Sequence of chain 3.C:
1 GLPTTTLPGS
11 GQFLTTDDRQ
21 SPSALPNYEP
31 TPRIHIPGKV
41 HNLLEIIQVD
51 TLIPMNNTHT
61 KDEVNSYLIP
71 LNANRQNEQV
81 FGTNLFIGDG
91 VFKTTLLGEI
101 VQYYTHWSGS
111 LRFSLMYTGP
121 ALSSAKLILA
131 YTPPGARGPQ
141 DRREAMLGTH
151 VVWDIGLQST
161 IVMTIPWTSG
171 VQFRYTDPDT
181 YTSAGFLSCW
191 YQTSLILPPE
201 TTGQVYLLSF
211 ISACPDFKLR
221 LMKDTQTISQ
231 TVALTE

Sequence of chain 3.A:
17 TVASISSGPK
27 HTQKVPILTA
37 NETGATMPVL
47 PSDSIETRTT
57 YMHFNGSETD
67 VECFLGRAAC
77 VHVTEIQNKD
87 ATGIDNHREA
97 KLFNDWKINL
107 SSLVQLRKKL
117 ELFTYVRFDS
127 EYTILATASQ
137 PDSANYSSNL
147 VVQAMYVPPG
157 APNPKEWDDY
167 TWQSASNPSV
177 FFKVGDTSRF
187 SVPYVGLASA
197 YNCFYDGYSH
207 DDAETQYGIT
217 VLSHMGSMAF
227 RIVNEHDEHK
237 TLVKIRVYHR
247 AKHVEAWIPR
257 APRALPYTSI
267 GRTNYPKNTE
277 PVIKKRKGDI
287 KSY

Binding-site contacts:
Ligand atom O1B contacts residue TYR128 of chain 3.A at 3.4 Å (h-bond).
Ligand atom C1C contacts residue TYR128 of chain 3.A at 3.7 Å (hydrophobic).
Ligand atom C5 contacts residue LEU106 of chain 3.A at 3.8 Å (hydrophobic).
Ligand atom C2C contacts residue TYR197 of chain 3.A at 3.7 Å (hydrophobic).
Ligand atom O1A contacts residue PHE186 of chain 3.A at 3.0 Å.
Ligand atom C3B contacts residue TYR152 of chain 3.A at 3.7 Å (hydrophobic).
Ligand atom N2 contacts residue LEU106 of chain 3.A at 3.8 Å.
Ligand atom N3A contacts residue TYR152 of chain 3.A at 3.5 Å.
Ligand atom O1 contacts residue LEU106 of chain 3.A at 3.8 Å.
Ligand atom C4 contacts residue TYR197 of chain 3.A at 3.8 Å (hydrophobic).
Ligand atom C5B contacts residue TYR128 of chain 3.A at 4.0 Å (hydrophobic).
Ligand atom C3B contacts residue VAL188 of chain 3.A at 3.8 Å (hydrophobic).
Ligand atom N3A contacts residue PRO174 of chain 3.A at 3.7 Å.
Ligand atom C5A contacts residue PHE186 of chain 3.A at 3.5 Å (hydrophobic).
Ligand atom C1B contacts residue ILE104 of chain 3.A at 4.0 Å (hydrophobic).
Ligand atom C2B contacts residue VAL188 of chain 3.A at 3.5 Å (hydrophobic).
Ligand atom C4B contacts residue TYR152 of chain 3.A at 3.8 Å (hydrophobic).
Ligand atom C6B contacts residue TYR128 of chain 3.A at 3.3 Å (hydrophobic).
Ligand atom O1 contacts residue MET221 of chain 3.A at 3.8 Å.
Ligand atom C1B contacts residue VAL188 of chain 3.A at 3.8 Å (hydrophobic).
Ligand atom C5A contacts residue ALA150 of chain 3.A at 3.6 Å (hydrophobic).
Ligand atom O1B contacts residue ILE104 of chain 3.A at 3.9 Å.
Ligand atom C5A contacts residue VAL176 of chain 3.A at 3.6 Å (hydrophobic).
Ligand atom C4C contacts residue VAL191 of chain 3.A at 3.0 Å (hydrophobic).
Ligand atom C4 contacts residue LEU106 of chain 3.A at 3.9 Å (hydrophobic).
Ligand atom C4C contacts residue VAL188 of chain 3.A at 3.7 Å (hydrophobic).
Ligand atom C2A contacts residue PHE186 of chain 3.A at 3.3 Å (hydrophobic).
Ligand atom C1C contacts residue LEU106 of chain 3.A at 3.8 Å (hydrophobic).
Ligand atom C4B contacts residue PHE186 of chain 3.A at 3.6 Å (hydrophobic).
Ligand atom N3A contacts residue PHE186 of chain 3.A at 4.0 Å.
Ligand atom C3C contacts residue TYR128 of chain 3.A at 3.4 Å (hydrophobic).
Ligand atom C6B contacts residue ILE104 of chain 3.A at 3.6 Å (hydrophobic).
Ligand atom C1B contacts residue TYR128 of chain 3.A at 3.6 Å (hydrophobic).
Ligand atom N3A contacts residue ALA24 of chain 3.C at 3.8 Å.
Ligand atom C4A contacts residue PRO174 of chain 3.A at 3.1 Å (hydrophobic).
Ligand atom C5B contacts residue PHE186 of chain 3.A at 3.9 Å (hydrophobic).
Ligand atom C2A contacts residue TYR152 of chain 3.A at 3.6 Å (hydrophobic).
Ligand atom C5C contacts residue VAL191 of chain 3.A at 3.8 Å (hydrophobic).
Ligand atom C5B contacts residue MET224 of chain 3.A at 3.9 Å (hydrophobic).
Ligand atom C2C contacts residue MET221 of chain 3.A at 3.8 Å (hydrophobic).

A small-molecule ligand and the protein it binds are described below.
Small molecule (SMILES): Cc1cc(CCCCCOc2ccc(C3=NCCO3)cc2)on1